Sequence of chain 1.A:
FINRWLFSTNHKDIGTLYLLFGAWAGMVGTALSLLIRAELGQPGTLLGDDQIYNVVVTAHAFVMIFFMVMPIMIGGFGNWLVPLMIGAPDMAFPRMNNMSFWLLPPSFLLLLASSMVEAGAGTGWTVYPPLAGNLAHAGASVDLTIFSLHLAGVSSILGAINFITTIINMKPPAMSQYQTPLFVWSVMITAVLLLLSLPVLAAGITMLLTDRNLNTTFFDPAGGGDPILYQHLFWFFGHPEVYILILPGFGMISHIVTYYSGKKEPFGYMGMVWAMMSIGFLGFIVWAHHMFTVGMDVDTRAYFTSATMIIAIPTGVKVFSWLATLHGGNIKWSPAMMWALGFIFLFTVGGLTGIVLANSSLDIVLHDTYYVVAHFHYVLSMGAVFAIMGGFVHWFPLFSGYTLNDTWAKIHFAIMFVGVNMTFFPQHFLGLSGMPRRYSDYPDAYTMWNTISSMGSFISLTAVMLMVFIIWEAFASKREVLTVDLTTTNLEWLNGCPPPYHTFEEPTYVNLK

Binding-site contacts:
Ligand atom C14 contacts residue GLN59 of chain 1.B at 4.0 Å.
Ligand atom C3 contacts residue THR63 of chain 1.B at 4.2 Å.
Ligand atom O26 contacts residue MET271 of chain 1.A at 3.9 Å.
Ligand atom C23 contacts residue MET271 of chain 1.A at 4.3 Å (hydrophobic).
Ligand atom C3 contacts residue GLU62 of chain 1.B at 4.2 Å.
Ligand atom O3 contacts residue GLU62 of chain 1.B at 3.7 Å.
Ligand atom C24 contacts residue MET271 of chain 1.A at 3.8 Å (hydrophobic).
Ligand atom C7 contacts residue GLN59 of chain 1.B at 4.2 Å.
Ligand atom C5 contacts residue THR66 of chain 1.B at 3.8 Å.
Ligand atom C9 contacts residue GLN59 of chain 1.B at 4.1 Å.
Ligand atom C6 contacts residue GLU62 of chain 1.B at 4.1 Å.
Ligand atom C19 contacts residue TRP275 of chain 1.A at 3.9 Å (hydrophobic).
Ligand atom C22 contacts residue MET271 of chain 1.A at 3.7 Å (hydrophobic).
Ligand atom C16 contacts residue TRP275 of chain 1.A at 4.5 Å (hydrophobic).
Ligand atom C18 contacts residue TRP275 of chain 1.A at 4.0 Å (hydrophobic).
Ligand atom O12 contacts residue GLN59 of chain 1.B at 3.7 Å.
Ligand atom O3 contacts residue THR63 of chain 1.B at 2.9 Å (h-bond).
Ligand atom C6 contacts residue TRP275 of chain 1.A at 3.6 Å (hydrophobic).
Ligand atom C4 contacts residue THR63 of chain 1.B at 4.4 Å.
Ligand atom C4 contacts residue THR66 of chain 1.B at 3.7 Å.
Ligand atom C15 contacts residue MET271 of chain 1.A at 3.9 Å (hydrophobic).
Ligand atom C8 contacts residue GLN59 of chain 1.B at 4.3 Å.
Ligand atom C3 contacts residue THR66 of chain 1.B at 4.4 Å.
Ligand atom C15 contacts residue TRP275 of chain 1.A at 3.8 Å (hydrophobic).
Ligand atom C6 contacts residue THR66 of chain 1.B at 3.9 Å.
Ligand atom C16 contacts residue MET271 of chain 1.A at 3.7 Å (hydrophobic).
Ligand atom C7 contacts residue TRP275 of chain 1.A at 3.9 Å (hydrophobic).
Ligand atom C16 contacts residue GLY272 of chain 1.A at 4.3 Å.
Ligand atom O7 contacts residue GLN59 of chain 1.B at 3.0 Å (h-bond).
Ligand atom C4 contacts residue GLN59 of chain 1.B at 3.8 Å.
Ligand atom O3 contacts residue GLN59 of chain 1.B at 2.7 Å (h-bond).
Ligand atom C2 contacts residue GLN59 of chain 1.B at 4.0 Å.
Ligand atom C8 contacts residue TRP275 of chain 1.A at 4.3 Å (hydrophobic).
Ligand atom C4 contacts residue GLU62 of chain 1.B at 3.7 Å.
Ligand atom O7 contacts residue GLU62 of chain 1.B at 2.8 Å (salt-bridge).
Ligand atom C7 contacts residue GLU62 of chain 1.B at 3.6 Å.
Ligand atom O25 contacts residue MET271 of chain 1.A at 3.4 Å.
Ligand atom C3 contacts residue GLN59 of chain 1.B at 3.6 Å.
Ligand atom C15 contacts residue GLY272 of chain 1.A at 3.8 Å.

Sequence of chain 1.B:
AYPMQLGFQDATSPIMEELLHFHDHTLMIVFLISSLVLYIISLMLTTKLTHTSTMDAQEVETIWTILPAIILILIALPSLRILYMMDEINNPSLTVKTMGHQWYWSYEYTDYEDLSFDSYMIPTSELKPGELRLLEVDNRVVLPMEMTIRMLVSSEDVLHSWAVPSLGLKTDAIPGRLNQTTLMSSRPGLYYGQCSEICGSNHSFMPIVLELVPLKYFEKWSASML

This protein binds this small molecule.
Small molecule (SMILES): C[C@H](CCC(=O)O)[C@H]1CC[C@H]2[C@@H]3[C@H](O)C[C@@H]4C[C@H](O)CC[C@]4(C)[C@H]3C[C@H](O)[C@]12C